Sequence of chain 1.B:
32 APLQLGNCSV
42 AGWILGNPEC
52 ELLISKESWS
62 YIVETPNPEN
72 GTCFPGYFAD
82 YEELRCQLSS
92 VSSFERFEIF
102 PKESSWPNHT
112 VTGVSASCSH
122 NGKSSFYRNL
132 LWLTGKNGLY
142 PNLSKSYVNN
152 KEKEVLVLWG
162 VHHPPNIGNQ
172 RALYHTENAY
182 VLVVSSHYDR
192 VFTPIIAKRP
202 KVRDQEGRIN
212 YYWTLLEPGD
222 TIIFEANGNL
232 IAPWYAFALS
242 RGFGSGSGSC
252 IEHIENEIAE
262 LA

A protein and the small-molecule ligand that binds it are described below.
Small molecule (SMILES): CC(=O)N[C@@H]1[C@@H](O)[C@H](O)[C@@H](CO)O[C@H]1O

Binding-site contacts:
Ligand atom C3 contacts residue ASN71 of chain 1.B at 3.8 Å.
Ligand atom O5 contacts residue GLU70 of chain 1.B at 4.2 Å.
Ligand atom N2 contacts residue GLU50 of chain 1.B at 4.1 Å.
Ligand atom C5 contacts residue ASN71 of chain 1.B at 3.7 Å.
Ligand atom C4 contacts residue ASN71 of chain 1.B at 4.3 Å.
Ligand atom O5 contacts residue ASN71 of chain 1.B at 2.4 Å (h-bond).
Ligand atom C7 contacts residue ASN71 of chain 1.B at 3.1 Å.
Ligand atom C2 contacts residue ASN71 of chain 1.B at 2.5 Å.
Ligand atom C7 contacts residue GLU50 of chain 1.B at 4.2 Å.
Ligand atom C8 contacts residue ASN71 of chain 1.B at 4.3 Å.
Ligand atom O7 contacts residue GLU70 of chain 1.B at 4.2 Å.
Ligand atom C8 contacts residue GLU50 of chain 1.B at 4.0 Å.
Ligand atom C8 contacts residue CYS119 of chain 1.B at 3.3 Å (hydrophobic).
Ligand atom C7 contacts residue ASN48 of chain 1.B at 4.2 Å.
Ligand atom C1 contacts residue ASN71 of chain 1.B at 1.5 Å.
Ligand atom N2 contacts residue ARG204 of chain 1.B at 4.2 Å.
Ligand atom O3 contacts residue ARG204 of chain 1.B at 3.8 Å.
Ligand atom O7 contacts residue ASN71 of chain 1.B at 3.0 Å (h-bond).
Ligand atom O7 contacts residue ASN48 of chain 1.B at 4.2 Å.
Ligand atom O7 contacts residue ARG204 of chain 1.B at 3.6 Å.
Ligand atom C8 contacts residue ARG204 of chain 1.B at 3.6 Å.
Ligand atom C2 contacts residue ARG204 of chain 1.B at 4.4 Å.
Ligand atom C8 contacts residue ASN48 of chain 1.B at 3.8 Å.
Ligand atom N2 contacts residue ASN71 of chain 1.B at 2.9 Å (h-bond).
Ligand atom C7 contacts residue ARG204 of chain 1.B at 3.8 Å.